Sequence of chain 2.F:
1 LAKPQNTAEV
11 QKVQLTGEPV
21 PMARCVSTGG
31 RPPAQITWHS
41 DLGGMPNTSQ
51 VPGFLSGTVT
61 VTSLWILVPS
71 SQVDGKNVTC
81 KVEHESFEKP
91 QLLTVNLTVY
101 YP

This protein binds this small molecule.
Small molecule (SMILES): CC(=O)N[C@H]1[C@H](O[C@H]2[C@H](O)[C@@H](NC(C)=O)CO[C@@H]2CO)O[C@H](CO)[C@@H](O)[C@@H]1O

Binding-site contacts:
Ligand atom C5 contacts residue NAG1 of chain 2.L at 4.5 Å.
Ligand atom C3 contacts residue ASN77 of chain 2.F at 3.7 Å.
Ligand atom O7 contacts residue ASN77 of chain 2.F at 2.3 Å (h-bond).
Ligand atom O5 contacts residue THR94 of chain 2.F at 3.8 Å.
Ligand atom C6 contacts residue THR94 of chain 2.F at 4.0 Å.
Ligand atom C8 contacts residue NAG1 of chain 2.L at 4.3 Å.
Ligand atom N2 contacts residue ASN77 of chain 2.F at 2.8 Å (h-bond).
Ligand atom C1 contacts residue NAG1 of chain 2.L at 3.4 Å.
Ligand atom C7 contacts residue ASN77 of chain 2.F at 2.7 Å.
Ligand atom C7 contacts residue NAG1 of chain 2.L at 4.3 Å.
Ligand atom O6 contacts residue THR94 of chain 2.F at 4.0 Å.
Ligand atom O5 contacts residue NAG1 of chain 2.L at 4.2 Å.
Ligand atom C1 contacts residue ASN77 of chain 2.F at 1.5 Å.
Ligand atom O5 contacts residue ASN77 of chain 2.F at 2.4 Å (h-bond).
Ligand atom C8 contacts residue ASN77 of chain 2.F at 4.1 Å.
Ligand atom N2 contacts residue NAG1 of chain 2.L at 4.2 Å.
Ligand atom C2 contacts residue ASN77 of chain 2.F at 2.3 Å.
Ligand atom C5 contacts residue ASN77 of chain 2.F at 3.7 Å.
Ligand atom C4 contacts residue ASN77 of chain 2.F at 4.2 Å.
Ligand atom C2 contacts residue NAG1 of chain 2.L at 4.3 Å.